Sequence of chain 2.A:
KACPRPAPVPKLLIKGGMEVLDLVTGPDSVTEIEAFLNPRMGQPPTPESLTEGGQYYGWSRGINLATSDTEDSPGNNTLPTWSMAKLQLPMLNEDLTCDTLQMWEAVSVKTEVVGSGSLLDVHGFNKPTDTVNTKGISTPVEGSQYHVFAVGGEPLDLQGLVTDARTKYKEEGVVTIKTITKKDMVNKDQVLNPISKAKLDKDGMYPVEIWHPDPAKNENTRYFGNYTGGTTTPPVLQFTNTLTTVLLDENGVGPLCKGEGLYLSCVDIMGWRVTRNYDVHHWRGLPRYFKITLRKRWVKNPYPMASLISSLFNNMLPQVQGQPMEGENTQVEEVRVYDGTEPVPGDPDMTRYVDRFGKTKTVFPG

Sequence of chain 2.E:
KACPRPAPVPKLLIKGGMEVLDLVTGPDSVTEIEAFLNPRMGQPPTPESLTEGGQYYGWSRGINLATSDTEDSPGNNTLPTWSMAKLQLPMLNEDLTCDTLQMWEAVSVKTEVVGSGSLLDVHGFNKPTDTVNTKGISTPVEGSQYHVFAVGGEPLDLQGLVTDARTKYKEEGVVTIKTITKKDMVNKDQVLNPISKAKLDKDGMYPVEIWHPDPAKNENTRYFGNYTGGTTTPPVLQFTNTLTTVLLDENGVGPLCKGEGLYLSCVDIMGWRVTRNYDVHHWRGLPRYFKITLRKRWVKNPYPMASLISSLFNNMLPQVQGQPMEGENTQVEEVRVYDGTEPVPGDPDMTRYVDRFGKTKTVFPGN

A protein and the small-molecule ligand that binds it are described below.
Small molecule (SMILES): CC(=O)N[C@H]1[C@H]([C@H](O)[C@H](O)CO)O[C@@](O[C@H]2[C@@H](O)[C@@H](CO)O[C@@H](O[C@H]3[C@H](O)[C@@H](O)[C@H](O)O[C@@H]3CO)[C@@H]2O)(C(=O)O)C[C@@H]1O

Binding-site contacts:
Ligand atom C6 contacts residue ASN93 of chain 2.E at 3.5 Å.
Ligand atom C4 contacts residue HIS298 of chain 2.E at 3.7 Å.
Ligand atom O6 contacts residue GLY78 of chain 2.E at 3.8 Å.
Ligand atom O6 contacts residue THR94 of chain 2.E at 3.7 Å.
Ligand atom O3 contacts residue GLY78 of chain 2.E at 3.6 Å.
Ligand atom C5 contacts residue ASN93 of chain 2.E at 4.3 Å.
Ligand atom C1 contacts residue TYR72 of chain 2.E at 3.7 Å (hydrophobic).
Ligand atom O6 contacts residue ARG77 of chain 2.E at 4.0 Å.
Ligand atom O1A contacts residue TYR72 of chain 2.E at 3.4 Å.
Ligand atom C3 contacts residue GLY78 of chain 2.E at 4.1 Å.
Ligand atom C10 contacts residue TYR72 of chain 2.E at 4.2 Å (hydrophobic).
Ligand atom C3 contacts residue GLY78 of chain 2.E at 4.2 Å.
Ligand atom O6 contacts residue ASN93 of chain 2.E at 2.8 Å (h-bond).
Ligand atom O3 contacts residue VAL296 of chain 2.E at 4.2 Å.
Ligand atom O4 contacts residue VAL296 of chain 2.E at 4.2 Å.
Ligand atom O10 contacts residue ASN293 of chain 2.E at 3.8 Å.
Ligand atom O4 contacts residue THR291 of chain 2.E at 3.4 Å.
Ligand atom C8 contacts residue TYR72 of chain 2.E at 4.2 Å (hydrophobic).
Ligand atom C4 contacts residue GLY78 of chain 2.E at 3.4 Å.
Ligand atom C6 contacts residue TYR72 of chain 2.E at 3.5 Å (hydrophobic).
Ligand atom O1B contacts residue TYR72 of chain 2.E at 3.7 Å.
Ligand atom O4 contacts residue GLY78 of chain 2.E at 3.1 Å.
Ligand atom C2 contacts residue GLY78 of chain 2.E at 4.2 Å.
Ligand atom O4 contacts residue ILE79 of chain 2.E at 3.4 Å (h-bond).
Ligand atom C4 contacts residue ARG77 of chain 2.E at 4.2 Å.
Ligand atom O4 contacts residue HIS298 of chain 2.E at 3.1 Å (h-bond).
Ligand atom O4 contacts residue TYR72 of chain 2.E at 3.9 Å.
Ligand atom C7 contacts residue TYR72 of chain 2.E at 4.2 Å (hydrophobic).
Ligand atom C3 contacts residue HIS298 of chain 2.E at 3.6 Å.
Ligand atom O10 contacts residue THR291 of chain 2.E at 4.0 Å.
Ligand atom C5 contacts residue TYR72 of chain 2.E at 3.5 Å (hydrophobic).
Ligand atom O8 contacts residue TYR72 of chain 2.E at 3.2 Å (h-bond).
Ligand atom C4 contacts residue TYR72 of chain 2.E at 3.2 Å (hydrophobic).
Ligand atom O1B contacts residue ARG77 of chain 2.E at 2.8 Å (salt-bridge).
Ligand atom C1 contacts residue ARG77 of chain 2.E at 3.4 Å.
Ligand atom N5 contacts residue TYR72 of chain 2.E at 3.2 Å (h-bond).
Ligand atom O1A contacts residue GLY78 of chain 2.E at 3.6 Å (h-bond).
Ligand atom O1A contacts residue ARG77 of chain 2.E at 3.1 Å (salt-bridge).
Ligand atom C3 contacts residue VAL296 of chain 2.E at 3.5 Å (hydrophobic).
Ligand atom C11 contacts residue ASP85 of chain 2.A at 3.8 Å.